Binding-site contacts:
Ligand atom CAU contacts residue VAL175 of chain 1.D at 3.8 Å (hydrophobic).
Ligand atom CAW contacts residue TYR222 of chain 1.D at 3.6 Å (hydrophobic).
Ligand atom C contacts residue ASP177 of chain 1.D at 3.6 Å.
Ligand atom CBR contacts residue GLN15 of chain 1.D at 3.5 Å.
Ligand atom CAG contacts residue ASP177 of chain 1.D at 3.5 Å.
Ligand atom CAQ contacts residue PRO220 of chain 1.D at 3.7 Å (hydrophobic).
Ligand atom OBK contacts residue GLY223 of chain 1.D at 3.2 Å (h-bond).
Ligand atom CBR contacts residue GDP1 of chain 1.X at 3.8 Å.
Ligand atom CA contacts residue ASP177 of chain 1.D at 3.3 Å.
Ligand atom CAW contacts residue PRO220 of chain 1.D at 3.6 Å (hydrophobic).
Ligand atom CAG contacts residue PRO173 of chain 1.D at 3.3 Å (hydrophobic).
Ligand atom CBR contacts residue TYR222 of chain 1.D at 3.4 Å (hydrophobic).
Ligand atom OBW contacts residue ARG276 of chain 1.D at 3.7 Å.
Ligand atom CBQ contacts residue GLN15 of chain 1.D at 3.8 Å.
Ligand atom CAA contacts residue ASP177 of chain 1.D at 3.9 Å.
Ligand atom CBQ contacts residue GLN11 of chain 1.D at 3.9 Å.
Ligand atom OBW contacts residue THR221 of chain 1.D at 2.8 Å (h-bond).
Ligand atom CAV contacts residue PRO220 of chain 1.D at 3.2 Å (hydrophobic).
Ligand atom NBG contacts residue TYR222 of chain 1.D at 3.4 Å (h-bond).
Ligand atom CAG contacts residue VAL175 of chain 1.D at 3.7 Å (hydrophobic).
Ligand atom CBU contacts residue ARG276 of chain 1.D at 3.9 Å.
Ligand atom OBV contacts residue ARG276 of chain 1.D at 3.2 Å (salt-bridge).
Ligand atom CAY contacts residue TYR222 of chain 1.D at 3.9 Å (hydrophobic).
Ligand atom N contacts residue ASP177 of chain 1.D at 3.7 Å.
Ligand atom CAR contacts residue TYR222 of chain 1.D at 3.8 Å (hydrophobic).
Ligand atom OBV contacts residue GLY223 of chain 1.D at 3.5 Å.
Ligand atom CAB contacts residue ASP177 of chain 1.D at 3.0 Å.
Ligand atom NBG contacts residue THR221 of chain 1.D at 3.6 Å.
Ligand atom OBW contacts residue GLY223 of chain 1.D at 3.8 Å.
Ligand atom CAG contacts residue LYS174 of chain 1.D at 3.7 Å.
Ligand atom OBK contacts residue THR221 of chain 1.D at 3.1 Å.
Ligand atom CAW contacts residue THR221 of chain 1.D at 3.8 Å.
Ligand atom OAZ contacts residue THR221 of chain 1.D at 3.9 Å.
Ligand atom CBQ contacts residue TYR222 of chain 1.D at 3.8 Å (hydrophobic).
Ligand atom CBU contacts residue GLY223 of chain 1.D at 4.0 Å.
Ligand atom CAX contacts residue VAL175 of chain 1.D at 3.6 Å (hydrophobic).
Ligand atom O contacts residue ASP177 of chain 1.D at 3.2 Å (salt-bridge).
Ligand atom OBK contacts residue TYR222 of chain 1.D at 3.2 Å (h-bond).
Ligand atom CAG contacts residue SER176 of chain 1.D at 3.8 Å.
Ligand atom CAW contacts residue VAL175 of chain 1.D at 3.9 Å (hydrophobic).

Sequence of chain 1.D:
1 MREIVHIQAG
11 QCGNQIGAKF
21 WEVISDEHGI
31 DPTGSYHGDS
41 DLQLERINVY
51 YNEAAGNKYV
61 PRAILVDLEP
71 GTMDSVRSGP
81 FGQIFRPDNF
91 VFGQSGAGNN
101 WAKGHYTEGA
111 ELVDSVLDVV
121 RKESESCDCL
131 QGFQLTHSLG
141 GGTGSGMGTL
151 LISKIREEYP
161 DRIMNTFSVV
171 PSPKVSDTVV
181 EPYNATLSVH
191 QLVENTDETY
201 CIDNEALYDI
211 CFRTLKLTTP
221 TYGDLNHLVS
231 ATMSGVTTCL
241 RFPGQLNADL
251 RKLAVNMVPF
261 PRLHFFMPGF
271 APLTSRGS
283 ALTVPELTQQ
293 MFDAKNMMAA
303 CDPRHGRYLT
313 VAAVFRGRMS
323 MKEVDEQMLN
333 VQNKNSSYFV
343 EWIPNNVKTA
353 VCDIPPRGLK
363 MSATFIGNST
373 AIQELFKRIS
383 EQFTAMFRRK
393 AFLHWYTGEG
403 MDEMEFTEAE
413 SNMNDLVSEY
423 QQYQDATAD

The small molecule below binds the protein below.
Small molecule (SMILES): CC[C@@H](C)[C@@H](NC(=O)[C@@H]1CCCCN1C)C(=O)N(C)[C@H](C[C@@H](OC(C)=O)c1nc(C(=O)N[C@@H](Cc2ccccc2)C[C@@H](C)C(=O)O)cs1)C(C)C